Binding-site contacts:
Ligand atom O28 contacts residue GLY158 of chain 1.A at 2.8 Å (h-bond).
Ligand atom C48 contacts residue TYR77 of chain 1.A at 3.4 Å (hydrophobic).
Ligand atom C46 contacts residue HIS78 of chain 1.A at 3.3 Å.
Ligand atom C25 contacts residue HIS78 of chain 1.A at 3.5 Å.
Ligand atom C34 contacts residue GLY79 of chain 1.A at 3.6 Å.
Ligand atom N29 contacts residue SER160 of chain 1.A at 3.3 Å (h-bond).
Ligand atom C33 contacts residue HIS78 of chain 1.A at 3.6 Å.
Ligand atom O31 contacts residue GLY158 of chain 1.A at 3.0 Å.
Ligand atom C54 contacts residue ASP189 of chain 1.A at 3.5 Å.
Ligand atom C17 contacts residue ALA177 of chain 1.A at 3.6 Å (hydrophobic).
Ligand atom C37 contacts residue ALA178 of chain 1.A at 3.6 Å (hydrophobic).
Ligand atom N44 contacts residue HIS78 of chain 1.A at 3.4 Å.
Ligand atom C54 contacts residue ARG176 of chain 1.A at 3.5 Å.
Ligand atom C42 contacts residue ARG144 of chain 1.A at 3.3 Å.
Ligand atom C52 contacts residue ARG176 of chain 1.A at 3.5 Å.
Ligand atom O32 contacts residue GLY158 of chain 1.A at 2.9 Å (h-bond).
Ligand atom O31 contacts residue PHE64 of chain 1.A at 3.5 Å.
Ligand atom C27 contacts residue SER160 of chain 1.A at 3.5 Å.
Ligand atom C45 contacts residue HIS78 of chain 1.A at 3.3 Å.
Ligand atom C15 contacts residue ARG176 of chain 1.A at 3.6 Å.
Ligand atom O28 contacts residue SER159 of chain 1.A at 3.4 Å (h-bond).
Ligand atom O31 contacts residue SER160 of chain 1.A at 2.8 Å (h-bond).
Ligand atom N24 contacts residue HIS78 of chain 1.A at 3.5 Å (h-bond).
Ligand atom N29 contacts residue HIS78 of chain 1.A at 3.0 Å (h-bond).
Ligand atom N24 contacts residue ALA177 of chain 1.A at 3.6 Å.
Ligand atom N51 contacts residue ASP102 of chain 1.A at 3.5 Å.
Ligand atom O18 contacts residue ALA178 of chain 1.A at 3.0 Å (h-bond).
Ligand atom O32 contacts residue LYS157 of chain 1.A at 3.6 Å.
Ligand atom O28 contacts residue LYS157 of chain 1.A at 3.6 Å.
Ligand atom C34 contacts residue SER160 of chain 1.A at 3.6 Å.
Ligand atom C07 contacts residue PHE175 of chain 1.A at 3.3 Å (hydrophobic).
Ligand atom S30 contacts residue SER160 of chain 1.A at 3.4 Å (h-bond).
Ligand atom C14 contacts residue HIS78 of chain 1.A at 3.4 Å.
Ligand atom O28 contacts residue LEU156 of chain 1.A at 3.5 Å (h-bond).
Ligand atom N24 contacts residue ARG176 of chain 1.A at 2.8 Å (salt-bridge).
Ligand atom O18 contacts residue ALA177 of chain 1.A at 3.2 Å.
Ligand atom O28 contacts residue SER160 of chain 1.A at 3.4 Å (h-bond).
Ligand atom C10 contacts residue ASP102 of chain 1.A at 3.4 Å.
Ligand atom O39 contacts residue ALA178 of chain 1.A at 3.4 Å (h-bond).
Ligand atom N36 contacts residue ALA178 of chain 1.A at 2.8 Å (h-bond).

A small-molecule ligand and the protein it binds are described below.
Small molecule (SMILES): CC(C)(C)OC(=O)N[C@H]1CCCCC/C=C\[C@@H]2C[C@@]2(C(=O)NS(=O)(=O)C2CC2)NC(=O)[C@@H]2C[C@@H](Oc3nc4ccccc4nc3-c3cccs3)CN2C1=O

Sequence of chain 1.A:
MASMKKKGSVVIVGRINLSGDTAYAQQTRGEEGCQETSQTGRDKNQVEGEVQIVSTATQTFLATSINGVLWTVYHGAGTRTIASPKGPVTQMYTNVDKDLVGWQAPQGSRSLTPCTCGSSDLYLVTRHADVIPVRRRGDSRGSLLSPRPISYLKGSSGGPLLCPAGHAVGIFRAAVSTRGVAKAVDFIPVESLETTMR